Binding-site contacts:
Ligand atom CA contacts residue ASN43 of chain 1.B at 3.2 Å.
Ligand atom CE3 contacts residue 1PE1 of chain 1.I at 3.5 Å.
Ligand atom OD2 contacts residue LYS73 of chain 1.B at 3.2 Å.
Ligand atom CZ2 contacts residue GLN80 of chain 1.B at 3.7 Å.
Ligand atom CB contacts residue ASP112 of chain 1.B at 3.8 Å.
Ligand atom CB contacts residue ASN43 of chain 1.B at 3.3 Å.
Ligand atom CZ2 contacts residue PHE76 of chain 1.B at 3.4 Å (hydrophobic).
Ligand atom O contacts residue LEU46 of chain 1.B at 3.6 Å.
Ligand atom C contacts residue ASN12 of chain 1.B at 3.5 Å.
Ligand atom N contacts residue PHE109 of chain 1.B at 3.6 Å.
Ligand atom CB contacts residue ASN12 of chain 1.B at 3.5 Å.
Ligand atom CH2 contacts residue GLN80 of chain 1.B at 3.5 Å.
Ligand atom CZ3 contacts residue PHE15 of chain 1.B at 3.8 Å (hydrophobic).
Ligand atom C contacts residue LYS73 of chain 1.B at 3.7 Å.
Ligand atom O contacts residue PHE77 of chain 1.B at 3.5 Å.
Ligand atom CG contacts residue TYR27 of chain 1.B at 3.5 Å (hydrophobic).
Ligand atom CE3 contacts residue PHE15 of chain 1.B at 3.6 Å (hydrophobic).
Ligand atom CG contacts residue LYS73 of chain 1.B at 3.3 Å.
Ligand atom O contacts residue ASN12 of chain 1.B at 3.8 Å.
Ligand atom C contacts residue LYS8 of chain 1.B at 3.7 Å.
Ligand atom C contacts residue LEU46 of chain 1.B at 3.6 Å (hydrophobic).
Ligand atom OXT contacts residue ASN12 of chain 1.B at 3.0 Å (h-bond).
Ligand atom OD1 contacts residue LYS73 of chain 1.B at 2.7 Å (salt-bridge).
Ligand atom O contacts residue LYS73 of chain 1.B at 3.1 Å.
Ligand atom CD contacts residue PHE15 of chain 1.B at 3.6 Å (hydrophobic).
Ligand atom O contacts residue LYS8 of chain 1.B at 3.2 Å (salt-bridge).
Ligand atom N contacts residue LEU46 of chain 1.B at 3.6 Å.
Ligand atom C contacts residue ASN43 of chain 1.B at 3.5 Å.
Ligand atom CA contacts residue LEU46 of chain 1.B at 3.8 Å (hydrophobic).
Ligand atom OXT contacts residue LYS8 of chain 1.B at 3.4 Å.
Ligand atom CB contacts residue PHE109 of chain 1.B at 3.5 Å (hydrophobic).
Ligand atom N contacts residue ASN43 of chain 1.B at 2.8 Å (h-bond).
Ligand atom CG contacts residue ASN12 of chain 1.B at 3.6 Å.
Ligand atom CD1 contacts residue PHE76 of chain 1.B at 2.9 Å (hydrophobic).
Ligand atom CE2 contacts residue PHE76 of chain 1.B at 3.6 Å (hydrophobic).
Ligand atom OXT contacts residue ASN43 of chain 1.B at 2.9 Å (h-bond).
Ligand atom O contacts residue LYS73 of chain 1.B at 2.9 Å (salt-bridge).
Ligand atom O contacts residue LYS73 of chain 1.B at 3.0 Å (salt-bridge).
Ligand atom CB contacts residue TYR27 of chain 1.B at 3.4 Å (hydrophobic).
Ligand atom CZ3 contacts residue 1PE1 of chain 1.I at 3.5 Å.

Sequence of chain 1.B:
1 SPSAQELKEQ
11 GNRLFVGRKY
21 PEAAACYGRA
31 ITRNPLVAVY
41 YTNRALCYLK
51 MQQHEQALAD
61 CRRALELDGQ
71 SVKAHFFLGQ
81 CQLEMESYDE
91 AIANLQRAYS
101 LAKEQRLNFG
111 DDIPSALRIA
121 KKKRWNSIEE

This small molecule binds to this protein.
Small molecule (SMILES): CC(=O)N[C@@H](CC(C)C)C(=O)N[C@@H](Cc1c[nH]c2ccccc12)C(=O)N[C@@H](Cc1c[nH]c2ccccc12)C(=O)N1CCC[C@H]1C(=O)N[C@@H](CC(=O)O)C(=O)O